Binding-site contacts:
Ligand atom CAS contacts residue TRP203 of chain 49.A at 3.8 Å (hydrophobic).
Ligand atom CBC contacts residue ASN228 of chain 49.A at 3.8 Å.
Ligand atom NAU contacts residue PHE155 of chain 49.A at 3.7 Å.
Ligand atom CAL contacts residue ILE111 of chain 49.A at 3.7 Å (hydrophobic).
Ligand atom CAO contacts residue ILE111 of chain 49.A at 3.8 Å (hydrophobic).
Ligand atom NAC contacts residue THR114 of chain 49.A at 3.3 Å (h-bond).
Ligand atom OAX contacts residue ILE111 of chain 49.A at 3.5 Å.
Ligand atom CAI contacts residue PHE135 of chain 49.A at 3.7 Å (hydrophobic).
Ligand atom CAY contacts residue THR114 of chain 49.A at 3.8 Å.
Ligand atom CAF contacts residue PHE137 of chain 49.A at 3.8 Å (hydrophobic).
Ligand atom CAA contacts residue TYR153 of chain 49.A at 3.5 Å (hydrophobic).
Ligand atom CAP contacts residue ILE111 of chain 49.A at 3.8 Å (hydrophobic).
Ligand atom OAX contacts residue MET195 of chain 49.A at 3.6 Å.
Ligand atom CAN contacts residue PRO177 of chain 49.A at 3.4 Å (hydrophobic).
Ligand atom NAC contacts residue ASP112 of chain 49.A at 2.5 Å (salt-bridge).
Ligand atom CAG contacts residue ASN228 of chain 49.A at 3.6 Å.
Ligand atom CAT contacts residue ASN228 of chain 49.A at 3.5 Å.
Ligand atom CAN contacts residue PHE155 of chain 49.A at 3.8 Å (hydrophobic).
Ligand atom CAJ contacts residue PHE155 of chain 49.A at 3.7 Å (hydrophobic).
Ligand atom CAY contacts residue ASP112 of chain 49.A at 3.8 Å.
Ligand atom CAA contacts residue VAL179 of chain 49.A at 3.2 Å (hydrophobic).
Ligand atom CAK contacts residue PHE135 of chain 49.A at 3.6 Å (hydrophobic).
Ligand atom CAH contacts residue ASN228 of chain 49.A at 3.4 Å.
Ligand atom CAA contacts residue PRO177 of chain 49.A at 3.5 Å (hydrophobic).
Ligand atom CAA contacts residue SER178 of chain 49.A at 3.5 Å.
Ligand atom OAD contacts residue LYS274 of chain 49.A at 3.1 Å (salt-bridge).
Ligand atom OAE contacts residue ILE113 of chain 49.A at 3.3 Å (h-bond).
Ligand atom CBC contacts residue TRP203 of chain 49.A at 3.6 Å (hydrophobic).
Ligand atom CAL contacts residue PHE155 of chain 49.A at 3.6 Å (hydrophobic).
Ligand atom CBB contacts residue ILE111 of chain 49.A at 3.6 Å (hydrophobic).
Ligand atom CAT contacts residue TRP203 of chain 49.A at 3.6 Å (hydrophobic).
Ligand atom CAH contacts residue TRP203 of chain 49.A at 3.5 Å (hydrophobic).
Ligand atom CAZ contacts residue TRP203 of chain 49.A at 3.5 Å (hydrophobic).
Ligand atom OAD contacts residue ALA275 of chain 49.A at 3.2 Å.
Ligand atom OAE contacts residue ASP112 of chain 49.A at 3.6 Å.
Ligand atom CAG contacts residue GLN202 of chain 49.A at 3.3 Å.
Ligand atom CAG contacts residue TRP203 of chain 49.A at 3.7 Å (hydrophobic).
Ligand atom CAH contacts residue GLN202 of chain 49.A at 3.2 Å.
Ligand atom NBG contacts residue TRP203 of chain 49.A at 3.3 Å.
Ligand atom CAS contacts residue TYR201 of chain 49.A at 3.5 Å (hydrophobic).

Sequence of chain 49.C:
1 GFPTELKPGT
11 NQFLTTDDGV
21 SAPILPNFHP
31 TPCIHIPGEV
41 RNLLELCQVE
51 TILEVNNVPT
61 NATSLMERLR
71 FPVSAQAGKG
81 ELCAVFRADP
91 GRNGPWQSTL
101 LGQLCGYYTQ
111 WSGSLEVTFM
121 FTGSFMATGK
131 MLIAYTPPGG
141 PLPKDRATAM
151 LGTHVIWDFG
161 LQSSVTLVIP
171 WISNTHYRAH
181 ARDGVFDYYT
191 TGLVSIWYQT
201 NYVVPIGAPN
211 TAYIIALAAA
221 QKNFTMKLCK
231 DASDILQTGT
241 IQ

Sequence of chain 49.A:
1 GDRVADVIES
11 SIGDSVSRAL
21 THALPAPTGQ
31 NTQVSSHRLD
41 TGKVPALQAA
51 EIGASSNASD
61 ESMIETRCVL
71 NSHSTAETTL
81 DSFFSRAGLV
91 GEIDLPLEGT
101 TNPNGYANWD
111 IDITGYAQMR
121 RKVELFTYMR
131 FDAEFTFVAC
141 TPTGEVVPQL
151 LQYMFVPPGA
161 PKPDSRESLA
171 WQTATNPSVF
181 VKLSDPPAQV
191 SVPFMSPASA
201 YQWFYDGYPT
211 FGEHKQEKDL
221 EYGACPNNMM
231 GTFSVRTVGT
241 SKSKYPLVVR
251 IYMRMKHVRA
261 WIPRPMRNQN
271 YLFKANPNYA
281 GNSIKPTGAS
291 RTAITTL

Sequence of chain 50.C:
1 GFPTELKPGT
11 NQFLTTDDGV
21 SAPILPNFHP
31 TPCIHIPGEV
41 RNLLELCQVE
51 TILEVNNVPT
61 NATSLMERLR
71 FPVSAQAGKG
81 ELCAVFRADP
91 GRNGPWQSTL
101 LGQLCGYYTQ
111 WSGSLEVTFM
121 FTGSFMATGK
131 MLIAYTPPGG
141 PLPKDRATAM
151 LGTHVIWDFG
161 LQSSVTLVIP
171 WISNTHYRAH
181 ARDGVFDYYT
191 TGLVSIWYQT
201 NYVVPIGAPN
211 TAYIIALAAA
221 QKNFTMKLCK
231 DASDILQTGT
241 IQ

A small-molecule ligand and the protein it binds are described below.
Small molecule (SMILES): CCO/N=C/c1ccc(OCC[C@@H](C)CCN2CCN(c3ccnc(C(N)=O)c3)C2=O)cc1